The small molecule below binds the protein below.
Small molecule (SMILES): OC[C@H]1O[C@@H](O)[C@H](O)[C@@H](O)[C@@H]1O

Binding-site contacts:
Ligand atom C6 contacts residue ASP75 of chain 1.A at 4.3 Å.
Ligand atom O2 contacts residue ASP181 of chain 1.A at 4.4 Å.
Ligand atom C6 contacts residue MET165 of chain 1.A at 3.8 Å (hydrophobic).
Ligand atom O5 contacts residue TRP161 of chain 1.A at 3.6 Å.
Ligand atom C1 contacts residue TRP161 of chain 1.A at 4.5 Å (hydrophobic).
Ligand atom C3 contacts residue ASP75 of chain 1.A at 4.2 Å.
Ligand atom C6 contacts residue TRP161 of chain 1.A at 4.3 Å (hydrophobic).
Ligand atom O5 contacts residue ASP181 of chain 1.A at 3.9 Å.
Ligand atom C1 contacts residue THR183 of chain 1.A at 4.2 Å.
Ligand atom C2 contacts residue THR183 of chain 1.A at 4.0 Å.
Ligand atom C5 contacts residue ASP75 of chain 1.A at 4.4 Å.
Ligand atom C1 contacts residue TRP222 of chain 1.A at 4.1 Å (hydrophobic).
Ligand atom O6 contacts residue ASP75 of chain 1.A at 4.0 Å.
Ligand atom C5 contacts residue TRP222 of chain 1.A at 4.3 Å (hydrophobic).
Ligand atom O1 contacts residue THR183 of chain 1.A at 3.4 Å (h-bond).
Ligand atom C6 contacts residue PHE169 of chain 1.A at 3.8 Å (hydrophobic).
Ligand atom O3 contacts residue ASP75 of chain 1.A at 3.9 Å.
Ligand atom O2 contacts residue THR183 of chain 1.A at 3.0 Å (h-bond).
Ligand atom C1 contacts residue ASP181 of chain 1.A at 3.4 Å.
Ligand atom O1 contacts residue TRP161 of chain 1.A at 4.2 Å.
Ligand atom O2 contacts residue TRP222 of chain 1.A at 4.0 Å.
Ligand atom O1 contacts residue ASP181 of chain 1.A at 2.7 Å (salt-bridge).
Ligand atom O6 contacts residue TRP161 of chain 1.A at 3.8 Å.
Ligand atom C2 contacts residue TRP222 of chain 1.A at 4.5 Å (hydrophobic).
Ligand atom C3 contacts residue TRP222 of chain 1.A at 4.4 Å (hydrophobic).
Ligand atom O5 contacts residue MET165 of chain 1.A at 4.5 Å.
Ligand atom O4 contacts residue PHE169 of chain 1.A at 4.0 Å.
Ligand atom C4 contacts residue ASP75 of chain 1.A at 3.2 Å.
Ligand atom O6 contacts residue SER70 of chain 1.A at 3.7 Å.
Ligand atom C5 contacts residue MET165 of chain 1.A at 4.2 Å (hydrophobic).
Ligand atom O4 contacts residue ASP75 of chain 1.A at 3.0 Å (salt-bridge).
Ligand atom C5 contacts residue PHE169 of chain 1.A at 4.4 Å (hydrophobic).

Sequence of chain 1.A:
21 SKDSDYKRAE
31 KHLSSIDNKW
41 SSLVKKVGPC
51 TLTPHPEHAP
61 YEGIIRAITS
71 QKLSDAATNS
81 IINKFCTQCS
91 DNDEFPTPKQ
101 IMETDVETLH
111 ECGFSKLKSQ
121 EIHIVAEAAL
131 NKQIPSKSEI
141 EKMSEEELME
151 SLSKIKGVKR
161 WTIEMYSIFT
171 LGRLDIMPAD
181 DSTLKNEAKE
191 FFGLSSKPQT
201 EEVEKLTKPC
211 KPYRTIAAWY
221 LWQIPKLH